The protein below binds the small molecule below.
Small molecule (SMILES): [H]/N=C(/N)NC[C@H]1Cc2cc(CN(C)/C(N)=N\[H])ccc2[C@@H]1NC(=O)C(=O)Nc1ccc(Cl)c(F)c1

Binding-site contacts:
Ligand atom NBD contacts residue GLU288 of chain 1.A at 3.2 Å (salt-bridge).
Ligand atom CBB contacts residue FMT1 of chain 1.C at 3.8 Å.
Ligand atom NBA contacts residue MET285 of chain 1.A at 3.2 Å (h-bond).
Ligand atom CBB contacts residue ASN284 of chain 1.A at 3.6 Å.
Ligand atom OAK contacts residue MET334 of chain 1.A at 3.2 Å.
Ligand atom CAW contacts residue GLY332 of chain 1.A at 3.7 Å.
Ligand atom CAA contacts residue SER237 of chain 1.A at 2.9 Å.
Ligand atom CAQ contacts residue ILE233 of chain 1.A at 3.5 Å (hydrophobic).
Ligand atom CAH contacts residue GLU232 of chain 1.A at 3.4 Å.
Ligand atom CAO contacts residue GLY332 of chain 1.A at 3.8 Å.
Ligand atom FAC contacts residue PHE238 of chain 1.A at 3.4 Å.
Ligand atom NBA contacts residue GLU288 of chain 1.A at 3.6 Å.
Ligand atom NBD contacts residue MET285 of chain 1.A at 3.2 Å (h-bond).
Ligand atom CAX contacts residue GLY332 of chain 1.A at 3.5 Å.
Ligand atom CAB contacts residue SER237 of chain 1.A at 2.8 Å.
Ligand atom NBD contacts residue FMT1 of chain 1.C at 3.6 Å (h-bond).
Ligand atom OAK contacts residue TRP286 of chain 1.A at 3.7 Å.
Ligand atom FAC contacts residue THR136 of chain 1.A at 3.7 Å.
Ligand atom CAA contacts residue THR136 of chain 1.A at 3.8 Å.
Ligand atom OAK contacts residue GLY332 of chain 1.A at 3.5 Å (h-bond).
Ligand atom NBD contacts residue ASN284 of chain 1.A at 3.1 Å.
Ligand atom NBC contacts residue FMT1 of chain 1.C at 3.1 Å (h-bond).
Ligand atom CAY contacts residue MET285 of chain 1.A at 3.8 Å (hydrophobic).
Ligand atom CAJ contacts residue GLU232 of chain 1.A at 3.6 Å.
Ligand atom CLAE contacts residue PHE238 of chain 1.A at 3.0 Å.
Ligand atom CAL contacts residue MET285 of chain 1.A at 3.4 Å (hydrophobic).
Ligand atom FAC contacts residue SER135 of chain 1.A at 3.6 Å.
Ligand atom NAI contacts residue GLU232 of chain 1.A at 3.0 Å.
Ligand atom OAM contacts residue ASN284 of chain 1.A at 3.2 Å (h-bond).
Ligand atom CAF contacts residue PHE244 of chain 1.A at 3.6 Å (hydrophobic).
Ligand atom NAN contacts residue GLY332 of chain 1.A at 2.9 Å (h-bond).
Ligand atom NBD contacts residue VAL289 of chain 1.A at 3.4 Å.
Ligand atom NBC contacts residue ASN284 of chain 1.A at 3.5 Å.
Ligand atom NBD contacts residue GLY290 of chain 1.A at 2.9 Å (h-bond).
Ligand atom CBB contacts residue MET285 of chain 1.A at 3.4 Å (hydrophobic).
Ligand atom CLAE contacts residue PHE244 of chain 1.A at 3.6 Å.
Ligand atom CLAE contacts residue ASN239 of chain 1.A at 3.5 Å.
Ligand atom FAC contacts residue SER237 of chain 1.A at 2.4 Å.
Ligand atom OAM contacts residue MET285 of chain 1.A at 2.9 Å (h-bond).
Ligand atom NAI contacts residue ASN284 of chain 1.A at 3.4 Å (h-bond).

Sequence of chain 1.A:
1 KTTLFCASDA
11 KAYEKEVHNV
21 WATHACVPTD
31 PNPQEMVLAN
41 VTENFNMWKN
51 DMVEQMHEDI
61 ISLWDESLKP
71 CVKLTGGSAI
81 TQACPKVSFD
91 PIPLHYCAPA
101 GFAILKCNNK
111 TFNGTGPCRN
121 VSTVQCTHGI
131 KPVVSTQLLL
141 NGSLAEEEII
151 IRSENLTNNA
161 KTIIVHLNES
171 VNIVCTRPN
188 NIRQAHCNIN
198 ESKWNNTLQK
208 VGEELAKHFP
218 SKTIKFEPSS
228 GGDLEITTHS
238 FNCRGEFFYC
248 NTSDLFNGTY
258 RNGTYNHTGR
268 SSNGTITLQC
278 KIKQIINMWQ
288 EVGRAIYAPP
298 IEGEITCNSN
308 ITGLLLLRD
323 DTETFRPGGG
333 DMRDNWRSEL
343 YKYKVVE